Binding-site contacts:
Ligand atom C5 contacts residue THR65 of chain 1.B at 3.5 Å.
Ligand atom O2 contacts residue LEU240 of chain 1.B at 4.2 Å.
Ligand atom O3 contacts residue LEU240 of chain 1.B at 3.9 Å.
Ligand atom O12 contacts residue LYS69 of chain 1.B at 3.3 Å (salt-bridge).
Ligand atom O12 contacts residue ASN90 of chain 1.B at 2.9 Å (h-bond).
Ligand atom C6 contacts residue ASP105 of chain 1.B at 4.2 Å.
Ligand atom C9 contacts residue VAL64 of chain 1.B at 3.8 Å (hydrophobic).
Ligand atom C4 contacts residue SER20 of chain 1.B at 3.9 Å.
Ligand atom C9 contacts residue GLN243 of chain 1.B at 3.7 Å.
Ligand atom O11 contacts residue VAL64 of chain 1.B at 3.9 Å.
Ligand atom O11 contacts residue GLN247 of chain 1.B at 3.2 Å (h-bond).
Ligand atom O11 contacts residue ASN90 of chain 1.B at 3.4 Å (h-bond).
Ligand atom C1 contacts residue LEU240 of chain 1.B at 3.7 Å (hydrophobic).
Ligand atom C9 contacts residue THR65 of chain 1.B at 4.1 Å.
Ligand atom O2 contacts residue SER18 of chain 1.B at 2.6 Å (h-bond).
Ligand atom O7 contacts residue THR65 of chain 1.B at 2.8 Å (h-bond).
Ligand atom C9 contacts residue ASN90 of chain 1.B at 4.2 Å.
Ligand atom C8 contacts residue ASP105 of chain 1.B at 3.8 Å.
Ligand atom C4 contacts residue THR65 of chain 1.B at 3.9 Å.
Ligand atom O3 contacts residue TYR215 of chain 1.B at 3.5 Å (h-bond).
Ligand atom O2 contacts residue SER20 of chain 1.B at 2.8 Å (h-bond).
Ligand atom C6 contacts residue LYS69 of chain 1.B at 3.8 Å.
Ligand atom C10 contacts residue VAL10 of chain 1.B at 4.2 Å (hydrophobic).
Ligand atom O7 contacts residue LYS69 of chain 1.B at 2.8 Å (salt-bridge).
Ligand atom O3 contacts residue SER18 of chain 1.B at 3.8 Å.
Ligand atom C4 contacts residue LEU240 of chain 1.B at 3.6 Å (hydrophobic).
Ligand atom O12 contacts residue ASP105 of chain 1.B at 2.8 Å (salt-bridge).
Ligand atom C10 contacts residue LEU240 of chain 1.B at 4.0 Å (hydrophobic).
Ligand atom O12 contacts residue VAL64 of chain 1.B at 4.2 Å.
Ligand atom C5 contacts residue LEU240 of chain 1.B at 3.8 Å (hydrophobic).
Ligand atom C1 contacts residue SER18 of chain 1.B at 3.6 Å.
Ligand atom C10 contacts residue SER20 of chain 1.B at 3.3 Å.
Ligand atom O2 contacts residue VAL10 of chain 1.B at 3.7 Å.
Ligand atom O11 contacts residue GLN243 of chain 1.B at 3.0 Å (h-bond).
Ligand atom C6 contacts residue THR65 of chain 1.B at 3.7 Å.
Ligand atom O12 contacts residue GLN243 of chain 1.B at 3.5 Å (h-bond).
Ligand atom C1 contacts residue SER20 of chain 1.B at 3.6 Å.
Ligand atom C8 contacts residue ASN90 of chain 1.B at 3.9 Å.
Ligand atom C8 contacts residue GLN243 of chain 1.B at 3.4 Å.
Ligand atom O11 contacts residue SER63 of chain 1.B at 3.8 Å.

Sequence of chain 1.B:
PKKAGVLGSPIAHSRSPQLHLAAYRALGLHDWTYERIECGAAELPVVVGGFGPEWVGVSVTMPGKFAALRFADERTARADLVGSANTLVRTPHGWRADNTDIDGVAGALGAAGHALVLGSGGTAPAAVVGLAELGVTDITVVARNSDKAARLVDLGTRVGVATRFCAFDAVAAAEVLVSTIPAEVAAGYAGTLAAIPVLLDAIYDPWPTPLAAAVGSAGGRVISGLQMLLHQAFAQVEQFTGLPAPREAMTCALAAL

This small molecule binds to this protein.
Small molecule (SMILES): O=C(O)C1=C[C@@H](O)[C@@H](O)[C@H](O)C1